Binding-site contacts:
Ligand atom C1 contacts residue ILE246 of chain 1.D at 4.1 Å (hydrophobic).
Ligand atom C14 contacts residue VAL232 of chain 1.D at 3.6 Å (hydrophobic).
Ligand atom C11 contacts residue PHE283 of chain 1.D at 3.9 Å (hydrophobic).
Ligand atom C9 contacts residue PHE283 of chain 1.D at 3.7 Å (hydrophobic).
Ligand atom C15 contacts residue SER231 of chain 1.D at 2.9 Å.
Ligand atom N3 contacts residue PHE283 of chain 1.D at 3.5 Å.
Ligand atom C15 contacts residue VAL232 of chain 1.D at 4.0 Å (hydrophobic).
Ligand atom N12 contacts residue LEU229 of chain 1.D at 3.5 Å.
Ligand atom C10 contacts residue PHE283 of chain 1.D at 3.6 Å (hydrophobic).
Ligand atom C7 contacts residue PHE250 of chain 1.D at 3.6 Å (hydrophobic).
Ligand atom C10 contacts residue MET267 of chain 1.D at 4.1 Å (hydrophobic).
Ligand atom C14 contacts residue GLN280 of chain 1.D at 3.7 Å.
Ligand atom C1 contacts residue GLN280 of chain 1.D at 3.9 Å.
Ligand atom C10 contacts residue GLN280 of chain 1.D at 3.8 Å.
Ligand atom C13 contacts residue ILE246 of chain 1.D at 3.7 Å (hydrophobic).
Ligand atom C7 contacts residue PHE283 of chain 1.D at 3.7 Å (hydrophobic).
Ligand atom C6 contacts residue PHE250 of chain 1.D at 3.9 Å (hydrophobic).
Ligand atom C14 contacts residue ILE246 of chain 1.D at 3.7 Å (hydrophobic).
Ligand atom C7 contacts residue MET267 of chain 1.D at 4.0 Å (hydrophobic).
Ligand atom C16 contacts residue LEU229 of chain 1.D at 4.0 Å (hydrophobic).
Ligand atom C20 contacts residue LEU189 of chain 1.D at 3.9 Å (hydrophobic).
Ligand atom C2 contacts residue ILE246 of chain 1.D at 3.9 Å (hydrophobic).
Ligand atom N8 contacts residue PHE250 of chain 1.D at 3.7 Å.
Ligand atom N4 contacts residue PHE283 of chain 1.D at 3.4 Å.
Ligand atom N3 contacts residue GLN280 of chain 1.D at 3.0 Å (h-bond).
Ligand atom C5 contacts residue PHE283 of chain 1.D at 3.6 Å (hydrophobic).
Ligand atom N8 contacts residue PHE283 of chain 1.D at 3.5 Å.
Ligand atom C15 contacts residue LEU229 of chain 1.D at 3.9 Å (hydrophobic).
Ligand atom C9 contacts residue MET267 of chain 1.D at 3.2 Å (hydrophobic).
Ligand atom C5 contacts residue PHE250 of chain 1.D at 4.1 Å (hydrophobic).
Ligand atom C1 contacts residue PHE283 of chain 1.D at 3.5 Å (hydrophobic).
Ligand atom C5 contacts residue GLN280 of chain 1.D at 3.9 Å.
Ligand atom C2 contacts residue PHE283 of chain 1.D at 3.5 Å (hydrophobic).
Ligand atom O19 contacts residue MET267 of chain 1.D at 3.9 Å.
Ligand atom C15 contacts residue ILE246 of chain 1.D at 3.5 Å (hydrophobic).
Ligand atom C9 contacts residue PHE250 of chain 1.D at 3.7 Å (hydrophobic).
Ligand atom C10 contacts residue PHE250 of chain 1.D at 3.8 Å (hydrophobic).
Ligand atom C11 contacts residue LEU229 of chain 1.D at 3.9 Å (hydrophobic).
Ligand atom C15 contacts residue TYR78 of chain 1.D at 3.9 Å (hydrophobic).
Ligand atom C6 contacts residue PHE283 of chain 1.D at 3.4 Å (hydrophobic).

Sequence of chain 1.D:
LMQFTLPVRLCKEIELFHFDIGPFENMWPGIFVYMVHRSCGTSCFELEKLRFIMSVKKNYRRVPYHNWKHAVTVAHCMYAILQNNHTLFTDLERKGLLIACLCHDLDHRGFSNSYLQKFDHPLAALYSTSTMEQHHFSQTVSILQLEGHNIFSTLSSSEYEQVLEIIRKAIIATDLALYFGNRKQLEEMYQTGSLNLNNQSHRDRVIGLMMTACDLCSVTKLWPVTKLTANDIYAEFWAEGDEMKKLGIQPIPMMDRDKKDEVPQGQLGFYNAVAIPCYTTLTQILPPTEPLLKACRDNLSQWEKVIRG

The small molecule below binds the protein below.
Small molecule (SMILES): CCCc1nc(C)c2c(C)nc3ccc(OC)nc3n12